This small molecule binds to this protein.
Small molecule (SMILES): C=Cc1nc(Nc2ccc(CC(N)=O)cc2)nc2[nH]cnc12

Binding-site contacts:
Ligand atom C01 contacts residue VAL68 of chain 1.A at 3.9 Å (hydrophobic).
Ligand atom C08 contacts residue PHE148 of chain 1.A at 3.7 Å (hydrophobic).
Ligand atom C16 contacts residue CYS89 of chain 1.A at 4.0 Å (hydrophobic).
Ligand atom N17 contacts residue PHE148 of chain 1.A at 3.9 Å.
Ligand atom N02 contacts residue GLU87 of chain 1.A at 3.0 Å (salt-bridge).
Ligand atom N13 contacts residue ASP93 of chain 1.A at 3.9 Å.
Ligand atom C08 contacts residue GLY92 of chain 1.A at 3.6 Å.
Ligand atom C03 contacts residue CYS89 of chain 1.A at 3.9 Å (hydrophobic).
Ligand atom C01 contacts residue VAL35 of chain 1.A at 3.7 Å (hydrophobic).
Ligand atom C01 contacts residue GLU87 of chain 1.A at 3.5 Å.
Ligand atom C19 contacts residue ILE14 of chain 1.A at 3.9 Å (hydrophobic).
Ligand atom C15 contacts residue GLY92 of chain 1.A at 3.8 Å.
Ligand atom N02 contacts residue VAL35 of chain 1.A at 4.0 Å.
Ligand atom C03 contacts residue GLU87 of chain 1.A at 3.8 Å.
Ligand atom C27 contacts residue PHE148 of chain 1.A at 4.0 Å (hydrophobic).
Ligand atom C16 contacts residue TYR88 of chain 1.A at 3.9 Å (hydrophobic).
Ligand atom C10 contacts residue GLY92 of chain 1.A at 3.8 Å.
Ligand atom N28 contacts residue VAL35 of chain 1.A at 3.7 Å.
Ligand atom N06 contacts residue TYR88 of chain 1.A at 3.1 Å.
Ligand atom N04 contacts residue TYR88 of chain 1.A at 3.9 Å.
Ligand atom C11 contacts residue SER96 of chain 1.A at 4.0 Å.
Ligand atom C19 contacts residue CYS22 of chain 1.A at 2.8 Å (hydrophobic).
Ligand atom N04 contacts residue PHE148 of chain 1.A at 4.0 Å.
Ligand atom N17 contacts residue ILE14 of chain 1.A at 3.4 Å.
Ligand atom N06 contacts residue CYS89 of chain 1.A at 2.7 Å (h-bond).
Ligand atom C07 contacts residue TYR88 of chain 1.A at 3.9 Å (hydrophobic).
Ligand atom C05 contacts residue CYS89 of chain 1.A at 3.7 Å (hydrophobic).
Ligand atom N04 contacts residue CYS89 of chain 1.A at 3.1 Å (h-bond).
Ligand atom C07 contacts residue CYS89 of chain 1.A at 3.5 Å (hydrophobic).
Ligand atom C18 contacts residue PHE148 of chain 1.A at 3.9 Å (hydrophobic).
Ligand atom C05 contacts residue PHE148 of chain 1.A at 4.0 Å (hydrophobic).
Ligand atom C18 contacts residue ILE14 of chain 1.A at 3.8 Å (hydrophobic).
Ligand atom C27 contacts residue VAL35 of chain 1.A at 4.0 Å (hydrophobic).
Ligand atom C16 contacts residue GLY92 of chain 1.A at 3.8 Å.
Ligand atom C20 contacts residue CYS22 of chain 1.A at 1.8 Å (hydrophobic).
Ligand atom N02 contacts residue CYS89 of chain 1.A at 3.9 Å.
Ligand atom C09 contacts residue GLY92 of chain 1.A at 3.7 Å.
Ligand atom C07 contacts residue GLY92 of chain 1.A at 3.7 Å.
Ligand atom C20 contacts residue ILE14 of chain 1.A at 4.0 Å (hydrophobic).
Ligand atom C05 contacts residue TYR88 of chain 1.A at 3.7 Å (hydrophobic).

Sequence of chain 1.A:
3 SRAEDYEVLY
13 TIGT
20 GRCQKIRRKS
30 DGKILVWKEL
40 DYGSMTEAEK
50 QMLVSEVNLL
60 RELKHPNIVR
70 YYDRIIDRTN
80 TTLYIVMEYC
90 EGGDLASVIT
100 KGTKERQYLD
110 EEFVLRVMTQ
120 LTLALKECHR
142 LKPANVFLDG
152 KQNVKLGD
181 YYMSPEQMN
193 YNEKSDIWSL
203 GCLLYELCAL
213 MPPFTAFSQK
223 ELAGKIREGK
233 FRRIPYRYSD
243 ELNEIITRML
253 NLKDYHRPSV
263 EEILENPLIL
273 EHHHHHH